Binding-site contacts:
Ligand atom N3A contacts residue TYR144 of chain 1.A at 3.2 Å.
Ligand atom CM6 contacts residue LEU181 of chain 1.A at 3.8 Å (hydrophobic).
Ligand atom N1A contacts residue PHE179 of chain 1.A at 3.2 Å.
Ligand atom CM2 contacts residue ILE77 of chain 1.A at 3.9 Å (hydrophobic).
Ligand atom C3C contacts residue LEU181 of chain 1.A at 4.0 Å (hydrophobic).
Ligand atom C5B contacts residue TYR144 of chain 1.A at 3.7 Å (hydrophobic).
Ligand atom C6B contacts residue LEU181 of chain 1.A at 3.5 Å (hydrophobic).
Ligand atom CM4 contacts residue ALA166 of chain 1.A at 3.1 Å (hydrophobic).
Ligand atom N2A contacts residue TYR144 of chain 1.A at 4.0 Å.
Ligand atom CM3 contacts residue TYR190 of chain 1.A at 3.8 Å (hydrophobic).
Ligand atom O1 contacts residue LEU100 of chain 1.A at 3.8 Å.
Ligand atom CM6 contacts residue LEU184 of chain 1.A at 3.6 Å (hydrophobic).
Ligand atom C4A contacts residue TYR144 of chain 1.A at 3.5 Å (hydrophobic).
Ligand atom CM4 contacts residue VAL168 of chain 1.A at 3.9 Å (hydrophobic).
Ligand atom C4 contacts residue TYR190 of chain 1.A at 3.8 Å (hydrophobic).
Ligand atom N5A contacts residue PHE179 of chain 1.A at 3.2 Å.
Ligand atom C5 contacts residue LEU100 of chain 1.A at 4.0 Å (hydrophobic).
Ligand atom CM4 contacts residue TYR144 of chain 1.A at 3.8 Å (hydrophobic).
Ligand atom C1B contacts residue ILE98 of chain 1.A at 3.6 Å (hydrophobic).
Ligand atom CM2 contacts residue ILE122 of chain 1.A at 3.9 Å (hydrophobic).
Ligand atom O1 contacts residue MET214 of chain 1.A at 3.2 Å.
Ligand atom O1B contacts residue ILE98 of chain 1.A at 3.1 Å.
Ligand atom C4 contacts residue LEU100 of chain 1.A at 3.8 Å (hydrophobic).
Ligand atom C3 contacts residue LEU100 of chain 1.A at 3.7 Å (hydrophobic).
Ligand atom N3A contacts residue PHE179 of chain 1.A at 3.6 Å.
Ligand atom N2A contacts residue PHE179 of chain 1.A at 3.3 Å.
Ligand atom C4 contacts residue MET214 of chain 1.A at 4.0 Å (hydrophobic).
Ligand atom C4A contacts residue PHE179 of chain 1.A at 3.5 Å (hydrophobic).
Ligand atom CM4 contacts residue TYR142 of chain 1.A at 3.9 Å (hydrophobic).
Ligand atom N1A contacts residue LEU217 of chain 1.A at 3.4 Å.
Ligand atom C1C contacts residue MET214 of chain 1.A at 3.4 Å (hydrophobic).
Ligand atom N2 contacts residue LEU100 of chain 1.A at 3.8 Å.
Ligand atom N5A contacts residue LEU217 of chain 1.A at 3.7 Å.
Ligand atom N2 contacts residue MET214 of chain 1.A at 3.7 Å.
Ligand atom CM6 contacts residue TYR144 of chain 1.A at 3.7 Å (hydrophobic).
Ligand atom N1A contacts residue MET124 of chain 1.A at 3.9 Å.
Ligand atom C5B contacts residue LEU181 of chain 1.A at 3.6 Å (hydrophobic).
Ligand atom C6B contacts residue ILE98 of chain 1.A at 3.8 Å (hydrophobic).
Ligand atom C5 contacts residue MET214 of chain 1.A at 3.7 Å (hydrophobic).
Ligand atom C1B contacts residue LEU181 of chain 1.A at 3.9 Å (hydrophobic).

This protein binds this small molecule.
Small molecule (SMILES): Cc1cc(CCCOc2c(C)cc(-n3nnc(C)n3)cc2C)on1

Sequence of chain 1.A:
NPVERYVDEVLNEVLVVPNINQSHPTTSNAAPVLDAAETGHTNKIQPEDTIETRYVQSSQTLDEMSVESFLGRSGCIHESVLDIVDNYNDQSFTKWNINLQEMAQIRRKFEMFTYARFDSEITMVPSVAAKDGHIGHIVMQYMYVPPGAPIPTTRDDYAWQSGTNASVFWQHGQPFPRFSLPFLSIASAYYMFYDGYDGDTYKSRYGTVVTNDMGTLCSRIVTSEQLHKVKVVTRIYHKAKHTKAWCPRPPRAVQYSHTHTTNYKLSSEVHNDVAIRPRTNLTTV